Sequence of chain 1.B:
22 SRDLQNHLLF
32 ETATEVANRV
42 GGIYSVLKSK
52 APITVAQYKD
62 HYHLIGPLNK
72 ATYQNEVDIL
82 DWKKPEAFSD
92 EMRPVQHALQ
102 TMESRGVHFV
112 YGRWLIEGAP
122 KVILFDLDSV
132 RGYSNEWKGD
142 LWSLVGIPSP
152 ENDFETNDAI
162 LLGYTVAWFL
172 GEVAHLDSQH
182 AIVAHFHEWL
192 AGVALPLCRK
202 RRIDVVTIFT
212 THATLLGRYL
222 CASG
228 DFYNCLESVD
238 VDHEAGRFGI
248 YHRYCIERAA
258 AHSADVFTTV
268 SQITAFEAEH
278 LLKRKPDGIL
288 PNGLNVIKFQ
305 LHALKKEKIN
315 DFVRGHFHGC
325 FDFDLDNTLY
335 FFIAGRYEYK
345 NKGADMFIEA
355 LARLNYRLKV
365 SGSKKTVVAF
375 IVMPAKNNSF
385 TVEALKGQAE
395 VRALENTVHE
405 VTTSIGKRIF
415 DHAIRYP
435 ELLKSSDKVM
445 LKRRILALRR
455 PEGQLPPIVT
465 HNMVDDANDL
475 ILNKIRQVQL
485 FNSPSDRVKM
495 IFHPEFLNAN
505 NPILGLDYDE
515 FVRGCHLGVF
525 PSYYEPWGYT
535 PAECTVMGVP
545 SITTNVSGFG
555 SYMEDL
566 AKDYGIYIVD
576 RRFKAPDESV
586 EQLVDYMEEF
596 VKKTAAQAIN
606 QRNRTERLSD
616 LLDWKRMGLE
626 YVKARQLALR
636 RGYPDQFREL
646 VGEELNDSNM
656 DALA

Binding-site contacts:
Ligand atom O5 contacts residue ASP141 of chain 1.B at 3.9 Å.
Ligand atom C6 contacts residue ARG202 of chain 1.B at 3.4 Å.
Ligand atom C5 contacts residue ARG202 of chain 1.B at 3.7 Å.
Ligand atom C2 contacts residue ARG202 of chain 1.B at 3.9 Å.
Ligand atom O5 contacts residue GLY172 of chain 1.B at 3.4 Å.
Ligand atom C1 contacts residue ASP141 of chain 1.B at 3.5 Å.
Ligand atom O6 contacts residue TRP169 of chain 1.B at 3.8 Å.
Ligand atom O2 contacts residue GLU173 of chain 1.B at 2.7 Å (salt-bridge).
Ligand atom C1 contacts residue GLU173 of chain 1.B at 3.7 Å.
Ligand atom O1 contacts residue GLU137 of chain 1.B at 3.5 Å (salt-bridge).
Ligand atom O2 contacts residue ARG106 of chain 1.B at 2.8 Å (salt-bridge).
Ligand atom C6 contacts residue GLY172 of chain 1.B at 3.8 Å.
Ligand atom O3 contacts residue TRP169 of chain 1.B at 3.8 Å.
Ligand atom O6 contacts residue ARG202 of chain 1.B at 3.6 Å.
Ligand atom O3 contacts residue TRP138 of chain 1.B at 3.2 Å (h-bond).
Ligand atom O2 contacts residue GLU137 of chain 1.B at 3.1 Å (salt-bridge).
Ligand atom C2 contacts residue GLU173 of chain 1.B at 3.3 Å.
Ligand atom O3 contacts residue HIS176 of chain 1.B at 3.8 Å.
Ligand atom C2 contacts residue ARG106 of chain 1.B at 3.8 Å.
Ligand atom C2 contacts residue TRP169 of chain 1.B at 3.7 Å (hydrophobic).
Ligand atom O2 contacts residue TRP169 of chain 1.B at 3.7 Å.
Ligand atom O2 contacts residue HIS176 of chain 1.B at 3.4 Å.
Ligand atom O2 contacts residue TRP138 of chain 1.B at 2.8 Å (h-bond).
Ligand atom O1 contacts residue ASP141 of chain 1.B at 4.2 Å.
Ligand atom C2 contacts residue GLU137 of chain 1.B at 4.2 Å.
Ligand atom O6 contacts residue GLY172 of chain 1.B at 2.8 Å (h-bond).
Ligand atom O6 contacts residue ALA168 of chain 1.B at 3.4 Å (h-bond).
Ligand atom C2 contacts residue TRP138 of chain 1.B at 3.6 Å (hydrophobic).
Ligand atom O5 contacts residue GLU173 of chain 1.B at 3.6 Å (salt-bridge).
Ligand atom C3 contacts residue ARG106 of chain 1.B at 3.9 Å.
Ligand atom C1 contacts residue ARG202 of chain 1.B at 4.0 Å.
Ligand atom O3 contacts residue ARG106 of chain 1.B at 3.1 Å (salt-bridge).
Ligand atom O6 contacts residue ILE204 of chain 1.B at 3.9 Å.
Ligand atom C5 contacts residue GLY172 of chain 1.B at 4.2 Å.
Ligand atom C3 contacts residue TRP138 of chain 1.B at 4.0 Å (hydrophobic).
Ligand atom O5 contacts residue ARG202 of chain 1.B at 3.0 Å (salt-bridge).
Ligand atom O3 contacts residue GLU173 of chain 1.B at 3.8 Å.
Ligand atom O6 contacts residue HIS176 of chain 1.B at 4.0 Å.
Ligand atom C4 contacts residue ARG202 of chain 1.B at 3.7 Å.
Ligand atom O5 contacts residue TRP169 of chain 1.B at 4.0 Å.

A protein and the small-molecule ligand that binds it are described below.
Small molecule (SMILES): OC[C@H]1O[C@H](O[C@H]2[C@H](O)[C@@H](O)[C@@H](O[C@H]3[C@H](O)[C@@H](O)[C@@H](O[C@H]4[C@H](O)[C@@H](O)[C@@H](O)O[C@@H]4CO)O[C@@H]3CO)O[C@@H]2CO)[C@H](O)[C@@H](O)[C@@H]1O